Binding-site contacts:
Ligand atom C12 contacts residue CYS165 of chain 1.B at 3.4 Å (hydrophobic).
Ligand atom C22 contacts residue PHE33 of chain 1.B at 3.8 Å (hydrophobic).
Ligand atom C4 contacts residue ALA49 of chain 1.B at 3.7 Å (hydrophobic).
Ligand atom O25 contacts residue VAL76 of chain 1.B at 3.9 Å.
Ligand atom C19 contacts residue ILE28 of chain 1.B at 3.5 Å (hydrophobic).
Ligand atom O24 contacts residue VAL101 of chain 1.B at 3.3 Å (h-bond).
Ligand atom O24 contacts residue ASP99 of chain 1.B at 3.6 Å (salt-bridge).
Ligand atom C7 contacts residue ILE28 of chain 1.B at 3.8 Å (hydrophobic).
Ligand atom N10 contacts residue ILE28 of chain 1.B at 3.9 Å.
Ligand atom O24 contacts residue TYR100 of chain 1.B at 3.4 Å.
Ligand atom C26 contacts residue ASN152 of chain 1.B at 3.2 Å.
Ligand atom N2 contacts residue ALA49 of chain 1.B at 3.8 Å.
Ligand atom C32 contacts residue GLN151 of chain 1.B at 3.9 Å.
Ligand atom C37 contacts residue THR104 of chain 1.B at 3.6 Å.
Ligand atom C35 contacts residue TYR100 of chain 1.B at 3.8 Å (hydrophobic).
Ligand atom O25 contacts residue LEU98 of chain 1.B at 3.7 Å.
Ligand atom O25 contacts residue CYS165 of chain 1.B at 3.9 Å.
Ligand atom C15 contacts residue ASP166 of chain 1.B at 4.0 Å.
Ligand atom N2 contacts residue ASP99 of chain 1.B at 3.2 Å (salt-bridge).
Ligand atom C35 contacts residue VAL101 of chain 1.B at 3.9 Å (hydrophobic).
Ligand atom C8 contacts residue VAL101 of chain 1.B at 3.4 Å (hydrophobic).
Ligand atom C35 contacts residue PRO102 of chain 1.B at 3.8 Å (hydrophobic).
Ligand atom C16 contacts residue VAL36 of chain 1.B at 3.9 Å (hydrophobic).
Ligand atom C27 contacts residue PHE33 of chain 1.B at 3.7 Å (hydrophobic).
Ligand atom C34 contacts residue THR104 of chain 1.B at 3.9 Å.
Ligand atom C36 contacts residue PRO102 of chain 1.B at 3.5 Å (hydrophobic).
Ligand atom C30 contacts residue GLN151 of chain 1.B at 3.8 Å.
Ligand atom C9 contacts residue ILE28 of chain 1.B at 3.5 Å (hydrophobic).
Ligand atom C32 contacts residue THR104 of chain 1.B at 3.4 Å.
Ligand atom C22 contacts residue ASP166 of chain 1.B at 3.5 Å.
Ligand atom N14 contacts residue CYS165 of chain 1.B at 3.7 Å.
Ligand atom N2 contacts residue VAL76 of chain 1.B at 3.9 Å.
Ligand atom C21 contacts residue LYS51 of chain 1.B at 3.9 Å.
Ligand atom O24 contacts residue ALA49 of chain 1.B at 3.7 Å.
Ligand atom C26 contacts residue ASP166 of chain 1.B at 3.7 Å.
Ligand atom C38 contacts residue PRO102 of chain 1.B at 3.7 Å (hydrophobic).
Ligand atom N2 contacts residue LEU154 of chain 1.B at 3.9 Å.
Ligand atom C18 contacts residue ILE28 of chain 1.B at 3.6 Å (hydrophobic).
Ligand atom C4 contacts residue ASP99 of chain 1.B at 3.8 Å.
Ligand atom C11 contacts residue CYS165 of chain 1.B at 3.8 Å (hydrophobic).

Sequence of chain 1.B:
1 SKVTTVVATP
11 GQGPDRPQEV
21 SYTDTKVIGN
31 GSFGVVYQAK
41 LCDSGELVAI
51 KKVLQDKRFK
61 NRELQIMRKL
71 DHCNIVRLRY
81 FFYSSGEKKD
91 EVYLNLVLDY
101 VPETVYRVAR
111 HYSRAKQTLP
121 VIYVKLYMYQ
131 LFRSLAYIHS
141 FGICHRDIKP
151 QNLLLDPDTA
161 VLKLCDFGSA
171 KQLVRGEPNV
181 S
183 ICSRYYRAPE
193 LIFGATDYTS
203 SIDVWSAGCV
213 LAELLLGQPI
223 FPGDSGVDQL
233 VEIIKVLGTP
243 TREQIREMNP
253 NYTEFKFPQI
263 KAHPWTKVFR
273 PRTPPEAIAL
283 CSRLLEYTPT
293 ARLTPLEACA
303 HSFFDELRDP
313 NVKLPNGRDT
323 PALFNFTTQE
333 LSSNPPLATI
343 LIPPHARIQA

The small molecule below binds the protein below.
Small molecule (SMILES): CN(C)c1nc2ccc1CCCCn1cc(c3ccccc31)C1=C(C(=O)NC1=O)c1cn(c3ccccc13)CCC2